Sequence of chain 1.A:
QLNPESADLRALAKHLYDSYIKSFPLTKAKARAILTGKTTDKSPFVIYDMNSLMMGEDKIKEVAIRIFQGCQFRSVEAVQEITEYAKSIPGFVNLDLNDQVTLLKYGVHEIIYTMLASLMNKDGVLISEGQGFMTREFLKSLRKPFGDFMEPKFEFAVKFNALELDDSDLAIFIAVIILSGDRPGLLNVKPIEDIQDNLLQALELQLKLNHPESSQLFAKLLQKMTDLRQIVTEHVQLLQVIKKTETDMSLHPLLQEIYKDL

A small-molecule ligand and the protein it binds are described below.
Small molecule (SMILES): COc1ccc2c(c1)c(CC(=O)O)c(C)n2C(=O)c1ccc(Cl)cc1

Binding-site contacts:
Ligand atom C15 contacts residue GLY94 of chain 1.A at 3.5 Å.
Ligand atom CL contacts residue GLU69 of chain 1.A at 3.9 Å.
Ligand atom O contacts residue CYS95 of chain 1.A at 3.1 Å (h-bond).
Ligand atom O2 contacts residue SER152 of chain 1.A at 3.4 Å (h-bond).
Ligand atom C6 contacts residue IMN1 of chain 1.D at 3.9 Å.
Ligand atom C16 contacts residue SER152 of chain 1.A at 3.8 Å.
Ligand atom C18 contacts residue ILE151 of chain 1.A at 3.7 Å (hydrophobic).
Ligand atom C5 contacts residue ILE91 of chain 1.A at 3.8 Å (hydrophobic).
Ligand atom O1 contacts residue ILE151 of chain 1.A at 3.1 Å.
Ligand atom C14 contacts residue GLY94 of chain 1.A at 3.6 Å.
Ligand atom C1 contacts residue ILE151 of chain 1.A at 3.7 Å (hydrophobic).
Ligand atom C18 contacts residue SER152 of chain 1.A at 3.3 Å.
Ligand atom C6 contacts residue MET174 of chain 1.A at 3.5 Å (hydrophobic).
Ligand atom C7 contacts residue ILE151 of chain 1.A at 3.8 Å (hydrophobic).
Ligand atom C2 contacts residue CYS95 of chain 1.A at 4.0 Å (hydrophobic).
Ligand atom C9 contacts residue ILE151 of chain 1.A at 3.7 Å (hydrophobic).
Ligand atom CL contacts residue ARG90 of chain 1.A at 3.4 Å.
Ligand atom O2 contacts residue LEU150 of chain 1.A at 3.4 Å (h-bond).
Ligand atom O3 contacts residue ARG98 of chain 1.A at 3.2 Å.
Ligand atom C5 contacts residue CYS95 of chain 1.A at 4.2 Å (hydrophobic).
Ligand atom O2 contacts residue ILE151 of chain 1.A at 2.9 Å.
Ligand atom C16 contacts residue ILE151 of chain 1.A at 4.0 Å (hydrophobic).
Ligand atom C5 contacts residue MET158 of chain 1.A at 3.5 Å (hydrophobic).
Ligand atom O1 contacts residue MET158 of chain 1.A at 3.3 Å.
Ligand atom C8 contacts residue ILE151 of chain 1.A at 3.7 Å (hydrophobic).
Ligand atom C17 contacts residue SER152 of chain 1.A at 3.8 Å.
Ligand atom C1 contacts residue CYS95 of chain 1.A at 4.2 Å (hydrophobic).
Ligand atom C contacts residue ILE151 of chain 1.A at 3.7 Å (hydrophobic).
Ligand atom C17 contacts residue ARG98 of chain 1.A at 3.6 Å.
Ligand atom C18 contacts residue ARG98 of chain 1.A at 3.6 Å.
Ligand atom O3 contacts residue SER152 of chain 1.A at 3.6 Å.
Ligand atom C4 contacts residue CYS95 of chain 1.A at 3.7 Å (hydrophobic).
Ligand atom N contacts residue ILE151 of chain 1.A at 3.8 Å.
Ligand atom C6 contacts residue LEU140 of chain 1.A at 3.7 Å (hydrophobic).
Ligand atom C14 contacts residue ARG90 of chain 1.A at 3.6 Å.
Ligand atom C13 contacts residue ARG90 of chain 1.A at 3.6 Å.
Ligand atom C15 contacts residue ARG90 of chain 1.A at 4.2 Å.
Ligand atom C5 contacts residue ILE151 of chain 1.A at 4.2 Å (hydrophobic).
Ligand atom C3 contacts residue CYS95 of chain 1.A at 3.5 Å (hydrophobic).
Ligand atom C4 contacts residue MET158 of chain 1.A at 4.2 Å (hydrophobic).